Binding-site contacts:
Ligand atom NC contacts residue ASN72 of chain 1.F at 3.6 Å.
Ligand atom C1C contacts residue CYS82 of chain 1.F at 3.6 Å (hydrophobic).
Ligand atom NC contacts residue THR122 of chain 1.F at 3.7 Å.
Ligand atom C1A contacts residue ARG84 of chain 1.F at 3.2 Å.
Ligand atom CMC contacts residue SER126 of chain 1.F at 3.7 Å.
Ligand atom CHB contacts residue ASP85 of chain 1.F at 3.1 Å.
Ligand atom CMD contacts residue THR122 of chain 1.F at 3.7 Å.
Ligand atom C4A contacts residue ASP85 of chain 1.F at 3.4 Å.
Ligand atom NA contacts residue ARG84 of chain 1.F at 3.2 Å (salt-bridge).
Ligand atom CAC contacts residue CYS82 of chain 1.F at 2.1 Å (hydrophobic).
Ligand atom CHD contacts residue THR122 of chain 1.F at 3.6 Å.
Ligand atom O2A contacts residue ARG84 of chain 1.F at 2.6 Å (salt-bridge).
Ligand atom C2D contacts residue THR122 of chain 1.F at 3.5 Å.
Ligand atom C4A contacts residue ARG84 of chain 1.F at 3.2 Å.
Ligand atom OC contacts residue ASN72 of chain 1.F at 3.6 Å.
Ligand atom ND contacts residue ASP85 of chain 1.F at 3.0 Å (salt-bridge).
Ligand atom NA contacts residue ASP85 of chain 1.F at 2.8 Å (salt-bridge).
Ligand atom C1D contacts residue ASP85 of chain 1.F at 3.9 Å.
Ligand atom C2C contacts residue CYS82 of chain 1.F at 3.1 Å (hydrophobic).
Ligand atom C4C contacts residue THR122 of chain 1.F at 3.6 Å.
Ligand atom CHA contacts residue LEU120 of chain 1.F at 3.6 Å (hydrophobic).
Ligand atom OC contacts residue LEU66 of chain 1.F at 3.7 Å.
Ligand atom CHA contacts residue ARG84 of chain 1.F at 3.9 Å.
Ligand atom CHD contacts residue CYS82 of chain 1.F at 3.8 Å (hydrophobic).
Ligand atom C2D contacts residue ASN72 of chain 1.F at 3.6 Å.
Ligand atom CMD contacts residue ASN72 of chain 1.F at 2.8 Å.
Ligand atom C2A contacts residue ARG84 of chain 1.F at 3.5 Å.
Ligand atom CAB contacts residue ARG108 of chain 1.F at 3.5 Å.
Ligand atom C1D contacts residue THR122 of chain 1.F at 3.7 Å.
Ligand atom CMB contacts residue ILE88 of chain 1.F at 3.5 Å (hydrophobic).
Ligand atom CBC contacts residue CYS82 of chain 1.F at 2.8 Å (hydrophobic).
Ligand atom CGA contacts residue ARG84 of chain 1.F at 3.8 Å.
Ligand atom NC contacts residue CYS82 of chain 1.F at 3.7 Å.
Ligand atom CHD contacts residue ASP85 of chain 1.F at 3.7 Å.
Ligand atom C4C contacts residue CYS82 of chain 1.F at 3.5 Å (hydrophobic).
Ligand atom C3C contacts residue CYS82 of chain 1.F at 3.1 Å (hydrophobic).
Ligand atom OC contacts residue ALA73 of chain 1.F at 3.4 Å.
Ligand atom ND contacts residue TYR117 of chain 1.F at 3.7 Å.
Ligand atom C3A contacts residue ARG84 of chain 1.F at 3.5 Å.
Ligand atom CGD contacts residue ARG78 of chain 1.F at 3.9 Å.

This small molecule binds to this protein.
Small molecule (SMILES): C=CC1=C(C)/C(=C/c2[nH]c(/C=C3\N=C(/C=C4\NC(=O)C(C)=C4C=C)C(C)=C3CCC(=O)O)c(CCC(=O)O)c2C)NC1=O

Sequence of chain 1.F:
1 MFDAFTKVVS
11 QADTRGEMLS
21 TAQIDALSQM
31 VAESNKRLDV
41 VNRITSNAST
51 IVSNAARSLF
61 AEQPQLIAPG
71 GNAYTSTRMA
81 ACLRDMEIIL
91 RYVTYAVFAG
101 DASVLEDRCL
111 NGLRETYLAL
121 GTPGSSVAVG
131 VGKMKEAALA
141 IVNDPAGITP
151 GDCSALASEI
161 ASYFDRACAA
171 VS